Sequence of chain 1.B:
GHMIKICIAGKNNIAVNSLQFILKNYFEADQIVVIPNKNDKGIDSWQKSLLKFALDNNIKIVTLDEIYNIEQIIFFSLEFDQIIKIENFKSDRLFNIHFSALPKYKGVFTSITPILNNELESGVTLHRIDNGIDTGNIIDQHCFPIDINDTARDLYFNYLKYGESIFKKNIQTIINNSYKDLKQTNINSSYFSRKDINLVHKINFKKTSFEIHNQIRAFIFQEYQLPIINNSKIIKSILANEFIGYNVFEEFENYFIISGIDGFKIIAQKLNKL

A protein and the small-molecule ligand that binds it are described below.
Small molecule (SMILES): Nc1nc2c(c(=O)[nH]1)N[C@H](CN(C=O)c1ccc(C(=O)N[C@@H](CCC(=O)O)C(=O)O)cc1)CN2

Binding-site contacts:
Ligand atom O4 contacts residue ASP134 of chain 1.A at 2.9 Å (salt-bridge).
Ligand atom C18 contacts residue DAU1 of chain 1.D at 3.2 Å.
Ligand atom N1 contacts residue ILE83 of chain 1.A at 3.7 Å.
Ligand atom C18 contacts residue PHE80 of chain 1.A at 3.2 Å (hydrophobic).
Ligand atom C6 contacts residue ASN96 of chain 1.A at 3.5 Å.
Ligand atom CG contacts residue ILE83 of chain 1.A at 3.7 Å (hydrophobic).
Ligand atom N8 contacts residue GLN82 of chain 1.A at 2.9 Å (h-bond).
Ligand atom O contacts residue ILE83 of chain 1.A at 3.0 Å.
Ligand atom C15 contacts residue PHE80 of chain 1.A at 3.6 Å (hydrophobic).
Ligand atom NA2 contacts residue ILE84 of chain 1.A at 2.8 Å (h-bond).
Ligand atom N3 contacts residue ILE129 of chain 1.A at 3.6 Å.
Ligand atom N3 contacts residue GLY132 of chain 1.A at 2.8 Å (h-bond).
Ligand atom C12 contacts residue ILE83 of chain 1.A at 3.4 Å (hydrophobic).
Ligand atom O4 contacts residue GLY132 of chain 1.A at 3.5 Å (h-bond).
Ligand atom C17 contacts residue ILE83 of chain 1.A at 3.2 Å (hydrophobic).
Ligand atom OE1 contacts residue LYS206 of chain 1.B at 2.9 Å (salt-bridge).
Ligand atom C16 contacts residue ASP81 of chain 1.A at 3.4 Å.
Ligand atom C4 contacts residue GLY132 of chain 1.A at 3.5 Å.
Ligand atom C2 contacts residue GLY132 of chain 1.A at 3.7 Å.
Ligand atom C15 contacts residue GLN82 of chain 1.A at 3.7 Å.
Ligand atom O1 contacts residue VAL108 of chain 1.A at 3.5 Å.
Ligand atom C11 contacts residue ILE83 of chain 1.A at 3.2 Å (hydrophobic).
Ligand atom C7 contacts residue SER77 of chain 1.A at 3.5 Å.
Ligand atom C2 contacts residue ASP130 of chain 1.A at 3.4 Å.
Ligand atom O5 contacts residue DAU1 of chain 1.D at 3.0 Å (h-bond).
Ligand atom NA2 contacts residue ASP130 of chain 1.A at 2.9 Å (salt-bridge).
Ligand atom O4 contacts residue HIS127 of chain 1.A at 3.4 Å.
Ligand atom N5 contacts residue ASN96 of chain 1.A at 3.4 Å.
Ligand atom C16 contacts residue ILE83 of chain 1.A at 3.6 Å (hydrophobic).
Ligand atom CT contacts residue ARG194 of chain 1.A at 3.6 Å.
Ligand atom N3 contacts residue ASP130 of chain 1.A at 3.2 Å (salt-bridge).
Ligand atom N1 contacts residue ILE84 of chain 1.A at 2.9 Å (h-bond).
Ligand atom OE2 contacts residue ILE83 of chain 1.A at 3.4 Å.
Ligand atom C2 contacts residue ILE129 of chain 1.A at 3.6 Å (hydrophobic).
Ligand atom C15 contacts residue ASP81 of chain 1.A at 3.6 Å.
Ligand atom CA contacts residue ARG194 of chain 1.A at 3.6 Å.
Ligand atom NA2 contacts residue ILE83 of chain 1.A at 3.6 Å.
Ligand atom C7 contacts residue GLN82 of chain 1.A at 3.5 Å.
Ligand atom O2 contacts residue ARG194 of chain 1.A at 3.4 Å.
Ligand atom O1 contacts residue SER193 of chain 1.A at 3.7 Å.

Sequence of chain 1.A:
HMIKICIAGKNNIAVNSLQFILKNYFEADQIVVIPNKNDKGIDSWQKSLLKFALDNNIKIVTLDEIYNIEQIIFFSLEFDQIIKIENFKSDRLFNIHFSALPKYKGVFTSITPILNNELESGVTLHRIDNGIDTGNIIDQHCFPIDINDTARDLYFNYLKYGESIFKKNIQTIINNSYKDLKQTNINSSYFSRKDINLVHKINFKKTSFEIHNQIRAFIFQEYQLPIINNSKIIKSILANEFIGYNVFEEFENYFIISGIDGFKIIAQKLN